Binding-site contacts:
Ligand atom C5 contacts residue ASN58 of chain 1.A at 3.5 Å.
Ligand atom C8 contacts residue GLY57 of chain 1.A at 4.1 Å.
Ligand atom C4 contacts residue ASN58 of chain 1.A at 4.1 Å.
Ligand atom C2 contacts residue THR56 of chain 1.A at 3.6 Å.
Ligand atom C1 contacts residue ASN58 of chain 1.A at 1.4 Å.
Ligand atom C2 contacts residue ASN58 of chain 1.A at 2.5 Å.
Ligand atom O7 contacts residue ASN58 of chain 1.A at 3.5 Å (h-bond).
Ligand atom C3 contacts residue ASN58 of chain 1.A at 3.8 Å.
Ligand atom C7 contacts residue THR56 of chain 1.A at 3.5 Å.
Ligand atom O5 contacts residue ASN58 of chain 1.A at 2.2 Å (h-bond).
Ligand atom C7 contacts residue ASN58 of chain 1.A at 3.2 Å.
Ligand atom C8 contacts residue THR56 of chain 1.A at 3.4 Å.
Ligand atom C1 contacts residue THR56 of chain 1.A at 4.5 Å.
Ligand atom N2 contacts residue ASN58 of chain 1.A at 3.0 Å (h-bond).
Ligand atom N2 contacts residue THR56 of chain 1.A at 2.8 Å (h-bond).
Ligand atom C8 contacts residue ASN58 of chain 1.A at 3.9 Å.

Sequence of chain 1.A:
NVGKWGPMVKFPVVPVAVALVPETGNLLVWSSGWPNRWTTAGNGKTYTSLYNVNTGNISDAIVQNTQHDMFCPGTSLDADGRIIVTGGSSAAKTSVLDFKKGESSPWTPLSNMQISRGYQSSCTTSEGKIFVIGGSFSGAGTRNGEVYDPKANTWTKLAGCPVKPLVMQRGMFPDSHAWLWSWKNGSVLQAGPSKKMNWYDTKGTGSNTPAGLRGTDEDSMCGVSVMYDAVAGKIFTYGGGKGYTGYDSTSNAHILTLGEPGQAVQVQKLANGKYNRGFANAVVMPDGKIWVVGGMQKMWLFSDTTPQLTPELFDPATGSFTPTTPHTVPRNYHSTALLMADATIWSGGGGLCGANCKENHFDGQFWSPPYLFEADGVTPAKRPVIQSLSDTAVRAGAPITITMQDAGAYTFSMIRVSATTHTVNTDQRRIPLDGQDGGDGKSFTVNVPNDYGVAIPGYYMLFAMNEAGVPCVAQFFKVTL

This protein binds this small molecule.
Small molecule (SMILES): CC(=O)N[C@@H]1[C@@H](O)[C@H](O)[C@@H](CO)O[C@H]1O